Sequence of chain 1.C:
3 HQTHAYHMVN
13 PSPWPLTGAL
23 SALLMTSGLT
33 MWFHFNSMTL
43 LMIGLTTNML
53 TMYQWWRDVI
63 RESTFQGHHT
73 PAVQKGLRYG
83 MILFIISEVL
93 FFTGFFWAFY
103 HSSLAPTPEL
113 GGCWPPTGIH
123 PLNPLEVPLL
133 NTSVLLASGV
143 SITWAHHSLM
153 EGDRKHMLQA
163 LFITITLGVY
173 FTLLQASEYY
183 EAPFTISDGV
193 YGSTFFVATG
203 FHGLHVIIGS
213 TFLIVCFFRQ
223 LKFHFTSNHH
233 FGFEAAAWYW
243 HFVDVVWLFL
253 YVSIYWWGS

Binding-site contacts:
Ligand atom C15 contacts residue PGV1 of chain 1.IB at 3.8 Å.
Ligand atom C12 contacts residue PHE305 of chain 1.A at 4.0 Å (hydrophobic).
Ligand atom O3 contacts residue ASP300 of chain 1.A at 3.5 Å.
Ligand atom C21 contacts residue HIS233 of chain 1.A at 3.6 Å.
Ligand atom C24 contacts residue HIS103 of chain 1.C at 3.1 Å.
Ligand atom C2 contacts residue THR301 of chain 1.A at 3.9 Å.
Ligand atom C21 contacts residue TRP288 of chain 1.A at 3.9 Å (hydrophobic).
Ligand atom C2 contacts residue ASP300 of chain 1.A at 3.5 Å.
Ligand atom C19 contacts residue TYR304 of chain 1.A at 4.1 Å (hydrophobic).
Ligand atom C11 contacts residue PHE305 of chain 1.A at 4.0 Å (hydrophobic).
Ligand atom C23 contacts residue TRP99 of chain 1.C at 3.6 Å (hydrophobic).
Ligand atom C24 contacts residue PGV1 of chain 1.IB at 4.0 Å.
Ligand atom C11 contacts residue THR301 of chain 1.A at 3.9 Å.
Ligand atom C11 contacts residue TYR304 of chain 1.A at 4.4 Å (hydrophobic).
Ligand atom O26 contacts residue HIS233 of chain 1.A at 4.0 Å.
Ligand atom C22 contacts residue PGV1 of chain 1.IB at 4.2 Å.
Ligand atom C2 contacts residue TYR304 of chain 1.A at 4.0 Å (hydrophobic).
Ligand atom C7 contacts residue PGV1 of chain 1.IB at 4.5 Å.
Ligand atom O25 contacts residue HIS233 of chain 1.A at 3.5 Å (h-bond).
Ligand atom C12 contacts residue THR301 of chain 1.A at 3.8 Å.
Ligand atom C20 contacts residue TRP288 of chain 1.A at 4.2 Å (hydrophobic).
Ligand atom C21 contacts residue PHE305 of chain 1.A at 4.5 Å (hydrophobic).
Ligand atom C24 contacts residue TRP99 of chain 1.C at 3.7 Å (hydrophobic).
Ligand atom C16 contacts residue PGV1 of chain 1.IB at 4.2 Å.
Ligand atom O26 contacts residue HIS103 of chain 1.C at 2.5 Å (h-bond).
Ligand atom O26 contacts residue PGV1 of chain 1.IB at 3.8 Å.
Ligand atom C1 contacts residue TYR304 of chain 1.A at 3.4 Å (hydrophobic).
Ligand atom C3 contacts residue ASP300 of chain 1.A at 4.4 Å.
Ligand atom C1 contacts residue THR301 of chain 1.A at 4.5 Å.
Ligand atom O26 contacts residue TRP99 of chain 1.C at 2.8 Å (h-bond).
Ligand atom O12 contacts residue THR301 of chain 1.A at 2.8 Å (h-bond).
Ligand atom O25 contacts residue PGV1 of chain 1.IB at 3.9 Å.
Ligand atom C1 contacts residue ASP300 of chain 1.A at 4.4 Å.
Ligand atom C24 contacts residue HIS233 of chain 1.A at 3.6 Å.
Ligand atom C23 contacts residue HIS233 of chain 1.A at 3.7 Å.
Ligand atom C23 contacts residue PGV1 of chain 1.IB at 4.4 Å.
Ligand atom C18 contacts residue TRP288 of chain 1.A at 4.1 Å (hydrophobic).
Ligand atom O25 contacts residue HIS103 of chain 1.C at 3.0 Å (h-bond).
Ligand atom C9 contacts residue THR301 of chain 1.A at 4.4 Å.

This protein binds this small molecule.
Small molecule (SMILES): C[C@H](CCC(=O)O)[C@H]1CC[C@H]2[C@@H]3[C@H](O)C[C@@H]4C[C@H](O)CC[C@]4(C)[C@H]3C[C@H](O)[C@]12C

Sequence of chain 1.A:
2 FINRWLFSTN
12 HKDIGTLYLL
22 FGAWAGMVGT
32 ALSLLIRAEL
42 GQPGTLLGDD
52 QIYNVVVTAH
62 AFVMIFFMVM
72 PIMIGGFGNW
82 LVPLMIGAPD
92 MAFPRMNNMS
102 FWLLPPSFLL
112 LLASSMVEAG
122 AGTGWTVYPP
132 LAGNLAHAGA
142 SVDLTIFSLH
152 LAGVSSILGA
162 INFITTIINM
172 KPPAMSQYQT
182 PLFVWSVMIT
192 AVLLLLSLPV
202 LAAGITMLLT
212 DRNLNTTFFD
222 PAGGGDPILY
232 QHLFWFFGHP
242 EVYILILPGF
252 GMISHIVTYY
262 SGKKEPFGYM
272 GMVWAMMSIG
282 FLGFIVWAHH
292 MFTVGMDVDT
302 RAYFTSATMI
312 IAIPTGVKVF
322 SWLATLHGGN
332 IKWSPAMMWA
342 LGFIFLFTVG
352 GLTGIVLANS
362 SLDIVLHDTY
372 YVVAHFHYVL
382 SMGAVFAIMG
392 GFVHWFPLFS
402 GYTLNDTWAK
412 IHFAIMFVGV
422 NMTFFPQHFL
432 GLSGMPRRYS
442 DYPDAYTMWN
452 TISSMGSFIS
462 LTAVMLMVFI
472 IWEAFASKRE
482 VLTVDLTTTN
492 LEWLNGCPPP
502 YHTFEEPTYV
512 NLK